Sequence of chain 34.A:
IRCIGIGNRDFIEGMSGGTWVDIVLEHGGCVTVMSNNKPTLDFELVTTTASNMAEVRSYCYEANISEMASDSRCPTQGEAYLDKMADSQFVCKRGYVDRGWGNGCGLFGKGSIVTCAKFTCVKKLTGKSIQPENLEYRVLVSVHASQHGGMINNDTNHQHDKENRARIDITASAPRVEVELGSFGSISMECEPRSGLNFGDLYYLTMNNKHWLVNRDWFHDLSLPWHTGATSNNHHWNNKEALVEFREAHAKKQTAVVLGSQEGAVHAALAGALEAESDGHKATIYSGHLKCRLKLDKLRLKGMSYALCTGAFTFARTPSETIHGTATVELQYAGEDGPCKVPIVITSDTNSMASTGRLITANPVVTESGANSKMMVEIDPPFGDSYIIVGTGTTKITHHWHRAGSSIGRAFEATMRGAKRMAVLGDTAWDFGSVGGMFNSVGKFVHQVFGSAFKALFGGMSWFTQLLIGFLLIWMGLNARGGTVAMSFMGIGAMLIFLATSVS

Binding-site contacts:
Ligand atom C6 contacts residue ASN157 of chain 34.A at 3.5 Å.
Ligand atom C3 contacts residue MET151 of chain 34.A at 4.0 Å (hydrophobic).
Ligand atom C7 contacts residue ASN154 of chain 34.A at 3.7 Å.
Ligand atom O5 contacts residue MET151 of chain 34.A at 3.9 Å.
Ligand atom C3 contacts residue ASN154 of chain 34.A at 3.8 Å.
Ligand atom C1 contacts residue GLY150 of chain 34.A at 3.9 Å.
Ligand atom C8 contacts residue ASN157 of chain 34.A at 3.9 Å.
Ligand atom O7 contacts residue GLY150 of chain 34.A at 2.9 Å (h-bond).
Ligand atom C7 contacts residue GLY150 of chain 34.A at 3.1 Å.
Ligand atom O6 contacts residue MET151 of chain 34.A at 4.2 Å.
Ligand atom O6 contacts residue THR156 of chain 34.A at 4.5 Å.
Ligand atom C6 contacts residue ASP161 of chain 34.A at 3.6 Å.
Ligand atom C5 contacts residue MET151 of chain 34.A at 3.8 Å (hydrophobic).
Ligand atom O7 contacts residue ASN154 of chain 34.A at 4.0 Å.
Ligand atom C5 contacts residue THR156 of chain 34.A at 4.2 Å.
Ligand atom N2 contacts residue GLY150 of chain 34.A at 3.5 Å (h-bond).
Ligand atom C6 contacts residue THR156 of chain 34.A at 3.7 Å.
Ligand atom C5 contacts residue ASN154 of chain 34.A at 3.6 Å.
Ligand atom C5 contacts residue THR156 of chain 34.A at 3.9 Å.
Ligand atom O5 contacts residue THR156 of chain 34.A at 4.0 Å.
Ligand atom O5 contacts residue ASN154 of chain 34.A at 2.3 Å (h-bond).
Ligand atom O7 contacts residue HIS148 of chain 34.A at 3.6 Å (h-bond).
Ligand atom C1 contacts residue ASN154 of chain 34.A at 1.4 Å.
Ligand atom C1 contacts residue MET151 of chain 34.A at 4.1 Å (hydrophobic).
Ligand atom C2 contacts residue MET151 of chain 34.A at 4.2 Å (hydrophobic).
Ligand atom C6 contacts residue THR156 of chain 34.A at 4.0 Å.
Ligand atom C2 contacts residue ASN154 of chain 34.A at 2.4 Å.
Ligand atom C6 contacts residue MET151 of chain 34.A at 4.5 Å (hydrophobic).
Ligand atom C1 contacts residue THR156 of chain 34.A at 4.3 Å.
Ligand atom C8 contacts residue GLY150 of chain 34.A at 3.8 Å.
Ligand atom O5 contacts residue ASN157 of chain 34.A at 4.3 Å.
Ligand atom C2 contacts residue GLY150 of chain 34.A at 3.8 Å.
Ligand atom O7 contacts residue THR156 of chain 34.A at 4.5 Å.
Ligand atom C4 contacts residue ASN154 of chain 34.A at 4.2 Å.
Ligand atom N2 contacts residue ASN154 of chain 34.A at 2.9 Å (h-bond).
Ligand atom O5 contacts residue THR156 of chain 34.A at 4.0 Å.
Ligand atom C4 contacts residue MET151 of chain 34.A at 3.9 Å (hydrophobic).
Ligand atom C8 contacts residue THR156 of chain 34.A at 4.5 Å.

The small molecule below binds the protein below.
Small molecule (SMILES): CC(=O)N[C@H]1[C@H](O[C@H]2[C@H](O)[C@@H](NC(C)=O)CO[C@@H]2CO[C@@H]2O[C@@H](C)[C@@H](O)[C@@H](O)[C@@H]2O)O[C@H](CO)[C@@H](O)[C@@H]1O